A small-molecule ligand and the protein it binds are described below.
Small molecule (SMILES): CC1=C(C(=O)N[C@H](C)C(=O)N[C@@H](Cc2c[nH]c3ccccc23)C(=O)N[C@@H](Cc2ccccc2)C(=O)[C@H](C)CO)Cc2ccccc21

Sequence of chain 1.K:
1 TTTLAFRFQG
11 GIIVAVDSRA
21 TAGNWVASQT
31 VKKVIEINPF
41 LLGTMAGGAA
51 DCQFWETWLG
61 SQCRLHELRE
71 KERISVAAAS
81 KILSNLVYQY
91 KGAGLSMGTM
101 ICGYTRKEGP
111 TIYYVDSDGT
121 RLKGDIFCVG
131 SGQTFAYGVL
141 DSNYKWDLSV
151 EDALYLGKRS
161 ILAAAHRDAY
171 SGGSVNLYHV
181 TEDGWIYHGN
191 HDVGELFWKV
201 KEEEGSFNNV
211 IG

Binding-site contacts:
Ligand atom C39 contacts residue MES1 of chain 1.FA at 3.5 Å.
Ligand atom O32 contacts residue MES1 of chain 1.FA at 2.8 Å (h-bond).
Ligand atom O40 contacts residue MES1 of chain 1.FA at 3.4 Å (h-bond).
Ligand atom C44 contacts residue VAL31 of chain 1.K at 3.5 Å (hydrophobic).
Ligand atom C43 contacts residue VAL31 of chain 1.K at 3.5 Å (hydrophobic).
Ligand atom C44 contacts residue ALA49 of chain 1.K at 3.3 Å (hydrophobic).
Ligand atom N28 contacts residue GLY47 of chain 1.K at 3.0 Å (h-bond).
Ligand atom O40 contacts residue THR1 of chain 1.K at 3.6 Å.
Ligand atom C30 contacts residue THR1 of chain 1.K at 2.7 Å.
Ligand atom C38 contacts residue THR1 of chain 1.K at 2.4 Å.
Ligand atom O27 contacts residue ALA20 of chain 1.K at 3.1 Å.
Ligand atom C11 contacts residue ASP126 of chain 1.L at 3.7 Å.
Ligand atom C37 contacts residue TYR170 of chain 1.K at 3.5 Å (hydrophobic).
Ligand atom C51 contacts residue ASP126 of chain 1.L at 3.5 Å.
Ligand atom C30 contacts residue GLY47 of chain 1.K at 3.6 Å.
Ligand atom N15 contacts residue THR21 of chain 1.K at 3.1 Å (h-bond).
Ligand atom O14 contacts residue ALA49 of chain 1.K at 3.0 Å (h-bond).
Ligand atom O3 contacts residue ALA22 of chain 1.K at 3.6 Å.
Ligand atom C61 contacts residue SER96 of chain 1.K at 3.4 Å.
Ligand atom C38 contacts residue ARG19 of chain 1.K at 3.4 Å.
Ligand atom C26 contacts residue GLY47 of chain 1.K at 3.7 Å.
Ligand atom C31 contacts residue THR1 of chain 1.K at 1.4 Å.
Ligand atom O27 contacts residue THR21 of chain 1.K at 3.0 Å (h-bond).
Ligand atom C16 contacts residue THR21 of chain 1.K at 3.7 Å.
Ligand atom C17 contacts residue THR21 of chain 1.K at 3.4 Å.
Ligand atom O14 contacts residue GLY48 of chain 1.K at 3.7 Å.
Ligand atom C38 contacts residue LYS33 of chain 1.K at 3.7 Å.
Ligand atom C38 contacts residue TYR170 of chain 1.K at 2.9 Å (hydrophobic).
Ligand atom C62 contacts residue SER96 of chain 1.K at 3.4 Å.
Ligand atom O32 contacts residue GLY47 of chain 1.K at 3.2 Å (h-bond).
Ligand atom O32 contacts residue THR1 of chain 1.K at 2.1 Å (h-bond).
Ligand atom C37 contacts residue THR1 of chain 1.K at 1.5 Å.
Ligand atom C16 contacts residue GLY47 of chain 1.K at 3.5 Å.
Ligand atom C43 contacts residue ALA49 of chain 1.K at 3.3 Å (hydrophobic).
Ligand atom C29 contacts residue THR1 of chain 1.K at 2.4 Å.
Ligand atom C12 contacts residue THR21 of chain 1.K at 3.5 Å.
Ligand atom C39 contacts residue THR1 of chain 1.K at 2.4 Å.
Ligand atom N1 contacts residue ASP126 of chain 1.L at 3.1 Å (salt-bridge).
Ligand atom C63 contacts residue GLY47 of chain 1.K at 3.6 Å.
Ligand atom N28 contacts residue THR1 of chain 1.K at 3.6 Å.

Sequence of chain 1.L:
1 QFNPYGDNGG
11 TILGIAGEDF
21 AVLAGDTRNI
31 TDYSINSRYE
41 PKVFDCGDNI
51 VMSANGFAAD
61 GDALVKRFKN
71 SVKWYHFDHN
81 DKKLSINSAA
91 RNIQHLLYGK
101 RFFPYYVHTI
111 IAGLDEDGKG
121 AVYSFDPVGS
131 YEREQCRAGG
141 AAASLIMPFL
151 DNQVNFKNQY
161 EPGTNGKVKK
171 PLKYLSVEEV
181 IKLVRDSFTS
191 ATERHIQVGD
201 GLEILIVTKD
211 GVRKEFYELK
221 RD